This protein binds this small molecule.
Small molecule (SMILES): CC(=O)N[C@@H]1[C@@H](O)[C@H](O)[C@@H](CO)O[C@H]1O

Binding-site contacts:
Ligand atom C7 contacts residue ASN253 of chain 1.C at 3.5 Å.
Ligand atom C5 contacts residue SER255 of chain 1.C at 4.0 Å.
Ligand atom O5 contacts residue SER255 of chain 1.C at 3.9 Å.
Ligand atom N2 contacts residue ASN253 of chain 1.C at 2.9 Å (h-bond).
Ligand atom C5 contacts residue ASN253 of chain 1.C at 3.6 Å.
Ligand atom N2 contacts residue SER255 of chain 1.C at 4.2 Å.
Ligand atom C8 contacts residue THR239 of chain 1.C at 3.6 Å.
Ligand atom C1 contacts residue SER255 of chain 1.C at 3.3 Å.
Ligand atom C1 contacts residue ASN253 of chain 1.C at 1.4 Å.
Ligand atom O7 contacts residue ASN253 of chain 1.C at 3.6 Å.
Ligand atom O5 contacts residue ASN253 of chain 1.C at 2.4 Å (h-bond).
Ligand atom C3 contacts residue ASN253 of chain 1.C at 3.8 Å.
Ligand atom C4 contacts residue ASN253 of chain 1.C at 4.2 Å.
Ligand atom C8 contacts residue THR240 of chain 1.C at 3.8 Å.
Ligand atom C2 contacts residue SER255 of chain 1.C at 4.1 Å.
Ligand atom C2 contacts residue ASN253 of chain 1.C at 2.5 Å.
Ligand atom C8 contacts residue LEU236 of chain 1.C at 3.9 Å (hydrophobic).
Ligand atom C3 contacts residue SER255 of chain 1.C at 4.3 Å.

Sequence of chain 1.C:
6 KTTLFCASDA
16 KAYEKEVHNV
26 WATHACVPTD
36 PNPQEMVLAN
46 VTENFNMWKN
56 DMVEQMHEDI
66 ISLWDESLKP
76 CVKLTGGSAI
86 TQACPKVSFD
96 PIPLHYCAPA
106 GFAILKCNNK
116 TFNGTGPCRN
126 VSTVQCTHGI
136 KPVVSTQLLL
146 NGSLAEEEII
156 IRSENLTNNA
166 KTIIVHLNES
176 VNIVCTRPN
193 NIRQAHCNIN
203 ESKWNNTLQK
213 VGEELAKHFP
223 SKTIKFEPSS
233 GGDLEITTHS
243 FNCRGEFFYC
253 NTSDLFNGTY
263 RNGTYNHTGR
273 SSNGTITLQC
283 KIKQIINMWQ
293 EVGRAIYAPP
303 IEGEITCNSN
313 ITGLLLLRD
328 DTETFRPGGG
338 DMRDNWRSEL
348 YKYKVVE